Binding-site contacts:
Ligand atom C04 contacts residue ASN53 of chain 4.A at 3.5 Å.
Ligand atom C09 contacts residue THR107 of chain 4.A at 3.6 Å.
Ligand atom C12 contacts residue THR107 of chain 4.A at 3.5 Å.
Ligand atom C08 contacts residue THR107 of chain 4.A at 3.4 Å.
Ligand atom F42 contacts residue LYS70 of chain 4.A at 3.0 Å.
Ligand atom C39 contacts residue GLN63 of chain 4.A at 3.2 Å.
Ligand atom C19 contacts residue ASN53 of chain 4.A at 3.5 Å.
Ligand atom N06 contacts residue ASN57 of chain 4.A at 2.9 Å (h-bond).
Ligand atom C31 contacts residue LYS70 of chain 4.A at 3.5 Å.
Ligand atom C11 contacts residue TYR130 of chain 4.A at 3.4 Å (hydrophobic).
Ligand atom C02 contacts residue ASN57 of chain 4.A at 3.5 Å.
Ligand atom C23 contacts residue MET66 of chain 4.A at 3.3 Å (hydrophobic).
Ligand atom F64 contacts residue ARG173 of chain 3.A at 3.2 Å.
Ligand atom C12 contacts residue TYR130 of chain 4.A at 3.5 Å (hydrophobic).
Ligand atom O57 contacts residue PRO38 of chain 3.A at 3.5 Å.
Ligand atom N43 contacts residue ASN57 of chain 4.A at 2.6 Å (h-bond).
Ligand atom F26 contacts residue ILE73 of chain 4.A at 3.2 Å.
Ligand atom O50 contacts residue LYS70 of chain 4.A at 3.3 Å (salt-bridge).
Ligand atom F26 contacts residue MET66 of chain 4.A at 3.6 Å.
Ligand atom F26 contacts residue LYS70 of chain 4.A at 3.1 Å.
Ligand atom F26 contacts residue LEU69 of chain 4.A at 3.4 Å.
Ligand atom C01 contacts residue ASN57 of chain 4.A at 3.4 Å.
Ligand atom C21 contacts residue LEU56 of chain 4.A at 3.5 Å (hydrophobic).
Ligand atom C22 contacts residue LEU56 of chain 4.A at 3.6 Å (hydrophobic).
Ligand atom C07 contacts residue THR107 of chain 4.A at 3.3 Å.
Ligand atom O29 contacts residue LYS70 of chain 4.A at 3.0 Å (salt-bridge).
Ligand atom C12 contacts residue ASN53 of chain 4.A at 3.2 Å.
Ligand atom C24 contacts residue LYS70 of chain 4.A at 3.5 Å.
Ligand atom F27 contacts residue MET66 of chain 4.A at 3.0 Å.
Ligand atom CL47 contacts residue ILE73 of chain 4.A at 3.4 Å.
Ligand atom C21 contacts residue ASN57 of chain 4.A at 3.0 Å.
Ligand atom F41 contacts residue GLN63 of chain 4.A at 3.6 Å.
Ligand atom O51 contacts residue ASN74 of chain 4.A at 3.4 Å (h-bond).
Ligand atom F27 contacts residue LEU56 of chain 4.A at 3.5 Å.
Ligand atom C44 contacts residue ASN57 of chain 4.A at 3.4 Å.
Ligand atom O51 contacts residue LYS70 of chain 4.A at 3.4 Å.
Ligand atom C32 contacts residue LYS70 of chain 4.A at 3.5 Å.
Ligand atom CL47 contacts residue ASN74 of chain 4.A at 3.0 Å.
Ligand atom C20 contacts residue ASN57 of chain 4.A at 3.5 Å.
Ligand atom C19 contacts residue ASN57 of chain 4.A at 3.1 Å.

A protein and the small-molecule ligand that binds it are described below.
Small molecule (SMILES): CC(C)(C#Cc1ccc(-c2ccc(Cl)c3c(NS(C)(=O)=O)nn(CC(F)(F)F)c23)c([C@H](Cc2cc(F)cc(F)c2)NC(=O)Cn2nc(C(F)(F)F)c3c2C(F)(F)[C@@H]2C[C@H]32)n1)S(C)(=O)=O

Sequence of chain 4.A:
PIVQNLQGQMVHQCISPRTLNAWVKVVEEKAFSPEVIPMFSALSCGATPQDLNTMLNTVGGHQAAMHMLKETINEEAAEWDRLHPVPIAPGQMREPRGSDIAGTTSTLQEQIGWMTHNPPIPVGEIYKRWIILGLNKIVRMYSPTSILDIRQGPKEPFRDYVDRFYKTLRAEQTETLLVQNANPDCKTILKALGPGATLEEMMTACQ

Sequence of chain 3.A:
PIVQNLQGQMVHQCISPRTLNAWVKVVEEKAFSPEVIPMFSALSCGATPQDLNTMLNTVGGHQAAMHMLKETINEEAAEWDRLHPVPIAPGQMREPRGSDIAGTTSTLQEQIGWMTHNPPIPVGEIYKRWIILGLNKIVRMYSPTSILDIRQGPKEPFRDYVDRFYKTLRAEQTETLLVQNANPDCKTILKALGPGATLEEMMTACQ